Sequence of chain 1.G:
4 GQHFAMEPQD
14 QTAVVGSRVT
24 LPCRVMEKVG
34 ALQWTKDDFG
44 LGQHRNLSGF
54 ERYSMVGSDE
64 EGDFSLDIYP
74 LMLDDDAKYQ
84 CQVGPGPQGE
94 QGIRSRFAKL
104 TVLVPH

A small-molecule ligand and the protein it binds are described below.
Small molecule (SMILES): CC(=O)N[C@@H]1[C@@H](O)[C@H](O)[C@@H](CO)O[C@H]1O

Binding-site contacts:
Ligand atom C3 contacts residue ASN49 of chain 1.G at 3.6 Å.
Ligand atom C8 contacts residue ASN49 of chain 1.G at 4.3 Å.
Ligand atom C2 contacts residue ASN49 of chain 1.G at 2.2 Å.
Ligand atom N2 contacts residue ASN49 of chain 1.G at 2.7 Å (h-bond).
Ligand atom C4 contacts residue ASN49 of chain 1.G at 4.1 Å.
Ligand atom O5 contacts residue ASN49 of chain 1.G at 2.4 Å (h-bond).
Ligand atom C5 contacts residue ASN49 of chain 1.G at 3.6 Å.
Ligand atom C6 contacts residue HIS47 of chain 1.G at 3.4 Å.
Ligand atom O5 contacts residue HIS47 of chain 1.G at 4.2 Å.
Ligand atom O7 contacts residue ASN49 of chain 1.G at 3.6 Å (h-bond).
Ligand atom O6 contacts residue HIS47 of chain 1.G at 4.4 Å.
Ligand atom C5 contacts residue HIS47 of chain 1.G at 4.0 Å.
Ligand atom C1 contacts residue ASN49 of chain 1.G at 1.4 Å.
Ligand atom C7 contacts residue ASN49 of chain 1.G at 3.3 Å.